Binding-site contacts:
Ligand atom C3 contacts residue ASN172 of chain 1.A at 3.9 Å.
Ligand atom O6 contacts residue THR174 of chain 1.A at 4.4 Å.
Ligand atom O5 contacts residue THR174 of chain 1.A at 4.1 Å.
Ligand atom O7 contacts residue ASN172 of chain 1.A at 3.3 Å (h-bond).
Ligand atom C4 contacts residue ASN172 of chain 1.A at 4.4 Å.
Ligand atom C1 contacts residue ASN172 of chain 1.A at 1.5 Å.
Ligand atom C7 contacts residue ASN172 of chain 1.A at 3.5 Å.
Ligand atom O7 contacts residue THR245 of chain 1.A at 4.0 Å.
Ligand atom C8 contacts residue THR245 of chain 1.A at 3.6 Å.
Ligand atom C8 contacts residue GLU210 of chain 1.A at 4.4 Å.
Ligand atom C5 contacts residue ASN172 of chain 1.A at 3.7 Å.
Ligand atom O5 contacts residue ASN172 of chain 1.A at 2.4 Å (h-bond).
Ligand atom N2 contacts residue ASN172 of chain 1.A at 3.2 Å (h-bond).
Ligand atom C2 contacts residue ASN172 of chain 1.A at 2.6 Å.
Ligand atom N2 contacts residue THR245 of chain 1.A at 3.8 Å.
Ligand atom C7 contacts residue THR245 of chain 1.A at 3.6 Å.
Ligand atom C1 contacts residue THR245 of chain 1.A at 4.3 Å.

The protein below binds the small molecule below.
Small molecule (SMILES): CC(=O)N[C@@H]1[C@@H](O)[C@H](O)[C@@H](CO)O[C@H]1O

Sequence of chain 1.A:
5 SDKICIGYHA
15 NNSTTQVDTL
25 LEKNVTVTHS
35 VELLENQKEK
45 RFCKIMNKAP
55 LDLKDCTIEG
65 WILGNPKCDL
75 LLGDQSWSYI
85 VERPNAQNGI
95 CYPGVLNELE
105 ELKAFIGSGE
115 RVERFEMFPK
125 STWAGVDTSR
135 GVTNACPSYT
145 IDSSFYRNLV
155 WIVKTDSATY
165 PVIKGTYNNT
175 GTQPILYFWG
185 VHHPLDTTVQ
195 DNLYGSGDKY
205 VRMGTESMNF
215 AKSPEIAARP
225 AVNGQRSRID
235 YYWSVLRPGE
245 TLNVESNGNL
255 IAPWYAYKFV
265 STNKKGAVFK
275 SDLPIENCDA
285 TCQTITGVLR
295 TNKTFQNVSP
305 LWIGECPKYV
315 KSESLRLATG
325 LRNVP